Sequence of chain 2.E:
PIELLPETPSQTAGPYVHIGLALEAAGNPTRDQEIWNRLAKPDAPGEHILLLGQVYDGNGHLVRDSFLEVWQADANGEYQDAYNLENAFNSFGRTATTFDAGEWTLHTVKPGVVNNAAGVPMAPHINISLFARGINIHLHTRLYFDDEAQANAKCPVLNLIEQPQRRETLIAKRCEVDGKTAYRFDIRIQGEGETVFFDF

Sequence of chain 2.F:
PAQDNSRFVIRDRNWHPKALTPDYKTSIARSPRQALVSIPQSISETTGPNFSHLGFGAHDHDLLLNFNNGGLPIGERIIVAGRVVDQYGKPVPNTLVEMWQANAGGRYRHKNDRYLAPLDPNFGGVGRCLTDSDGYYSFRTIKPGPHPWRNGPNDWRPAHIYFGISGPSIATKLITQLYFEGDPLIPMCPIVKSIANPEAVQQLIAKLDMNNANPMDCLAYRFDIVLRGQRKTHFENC

This protein binds this small molecule.
Small molecule (SMILES): O=C(O)Cc1ccc(O)c(O)c1

Binding-site contacts:
Ligand atom C4 contacts residue FE1 of chain 2.X at 2.9 Å.
Ligand atom C1 contacts residue PRO15 of chain 2.E at 3.7 Å (hydrophobic).
Ligand atom C1 contacts residue TYR16 of chain 2.E at 4.2 Å (hydrophobic).
Ligand atom C6 contacts residue TRP149 of chain 2.F at 3.2 Å (hydrophobic).
Ligand atom C3 contacts residue HIS147 of chain 2.F at 4.0 Å.
Ligand atom O2 contacts residue ARG133 of chain 2.E at 4.2 Å.
Ligand atom C3 contacts residue TYR108 of chain 2.F at 4.1 Å (hydrophobic).
Ligand atom C3 contacts residue TYR162 of chain 2.F at 3.7 Å (hydrophobic).
Ligand atom C5 contacts residue TRP149 of chain 2.F at 3.7 Å (hydrophobic).
Ligand atom O3 contacts residue TYR162 of chain 2.F at 2.9 Å (h-bond).
Ligand atom C7 contacts residue HIS147 of chain 2.F at 3.9 Å.
Ligand atom O4 contacts residue ARG157 of chain 2.F at 2.7 Å (salt-bridge).
Ligand atom O4 contacts residue TYR162 of chain 2.F at 3.0 Å (h-bond).
Ligand atom O1 contacts residue TRP149 of chain 2.F at 3.7 Å.
Ligand atom C3 contacts residue PRO15 of chain 2.E at 3.9 Å (hydrophobic).
Ligand atom C5 contacts residue HIS147 of chain 2.F at 4.2 Å.
Ligand atom C3 contacts residue FE1 of chain 2.X at 2.8 Å.
Ligand atom C5 contacts residue ARG157 of chain 2.F at 3.7 Å.
Ligand atom C4 contacts residue ARG157 of chain 2.F at 3.8 Å.
Ligand atom C4 contacts residue HIS147 of chain 2.F at 4.1 Å.
Ligand atom C8 contacts residue TRP149 of chain 2.F at 4.1 Å (hydrophobic).
Ligand atom C4 contacts residue TYR162 of chain 2.F at 3.7 Å (hydrophobic).
Ligand atom O4 contacts residue FE1 of chain 2.X at 2.2 Å.
Ligand atom O3 contacts residue PRO15 of chain 2.E at 4.2 Å.
Ligand atom O3 contacts residue TYR16 of chain 2.E at 3.6 Å.
Ligand atom C2 contacts residue TYR16 of chain 2.E at 3.3 Å (hydrophobic).
Ligand atom C6 contacts residue HIS147 of chain 2.F at 4.1 Å.
Ligand atom C2 contacts residue FE1 of chain 2.X at 4.1 Å.
Ligand atom O1 contacts residue ARG150 of chain 2.F at 3.6 Å.
Ligand atom C1 contacts residue HIS147 of chain 2.F at 3.7 Å.
Ligand atom O4 contacts residue TYR108 of chain 2.F at 4.1 Å.
Ligand atom C7 contacts residue TYR16 of chain 2.E at 3.5 Å (hydrophobic).
Ligand atom O3 contacts residue FE1 of chain 2.X at 2.0 Å.
Ligand atom C7 contacts residue PRO15 of chain 2.E at 3.8 Å (hydrophobic).
Ligand atom C2 contacts residue HIS147 of chain 2.F at 3.6 Å.
Ligand atom C3 contacts residue TYR16 of chain 2.E at 4.1 Å (hydrophobic).
Ligand atom C2 contacts residue PRO15 of chain 2.E at 3.4 Å (hydrophobic).
Ligand atom C1 contacts residue TRP149 of chain 2.F at 4.0 Å (hydrophobic).
Ligand atom O4 contacts residue HIS160 of chain 2.F at 3.4 Å (h-bond).
Ligand atom O3 contacts residue TYR108 of chain 2.F at 3.0 Å (h-bond).